Binding-site contacts:
Ligand atom C05 contacts residue LEU101 of chain 9.A at 3.9 Å (hydrophobic).
Ligand atom N07 contacts residue LEU101 of chain 9.A at 3.7 Å.
Ligand atom C28 contacts residue ALA167 of chain 9.A at 3.1 Å (hydrophobic).
Ligand atom N24 contacts residue LEU216 of chain 9.A at 3.5 Å.
Ligand atom O26 contacts residue TYR145 of chain 9.A at 3.2 Å.
Ligand atom C12 contacts residue ILE99 of chain 9.A at 3.7 Å (hydrophobic).
Ligand atom C19 contacts residue LEU182 of chain 9.A at 3.6 Å (hydrophobic).
Ligand atom O23 contacts residue LEU216 of chain 9.A at 3.7 Å.
Ligand atom C14 contacts residue SER121 of chain 9.A at 3.5 Å.
Ligand atom C22 contacts residue ILE123 of chain 9.A at 3.6 Å (hydrophobic).
Ligand atom C17 contacts residue ILE99 of chain 9.A at 3.8 Å (hydrophobic).
Ligand atom C21 contacts residue ILE123 of chain 9.A at 3.8 Å (hydrophobic).
Ligand atom C01 contacts residue THR207 of chain 9.A at 2.9 Å.
Ligand atom C18 contacts residue TYR145 of chain 9.A at 3.8 Å (hydrophobic).
Ligand atom C01 contacts residue TYR192 of chain 9.A at 2.9 Å (hydrophobic).
Ligand atom C13 contacts residue MET213 of chain 9.A at 3.4 Å (hydrophobic).
Ligand atom C18 contacts residue ILE99 of chain 9.A at 3.8 Å (hydrophobic).
Ligand atom C25 contacts residue PHE180 of chain 9.A at 3.5 Å (hydrophobic).
Ligand atom C04 contacts residue ASN211 of chain 9.A at 3.4 Å.
Ligand atom N06 contacts residue LEU101 of chain 9.A at 3.2 Å.
Ligand atom C10 contacts residue TYR191 of chain 9.A at 3.7 Å (hydrophobic).
Ligand atom C17 contacts residue LEU182 of chain 9.A at 3.7 Å (hydrophobic).
Ligand atom C14 contacts residue HIS237 of chain 9.A at 3.5 Å.
Ligand atom N08 contacts residue LEU101 of chain 9.A at 3.8 Å.
Ligand atom C28 contacts residue MET144 of chain 9.A at 3.8 Å (hydrophobic).
Ligand atom C28 contacts residue TYR143 of chain 9.A at 3.4 Å (hydrophobic).
Ligand atom C19 contacts residue TYR145 of chain 9.A at 3.2 Å (hydrophobic).
Ligand atom C09 contacts residue LEU101 of chain 9.A at 3.8 Å (hydrophobic).
Ligand atom C03 contacts residue ASN211 of chain 9.A at 3.1 Å.
Ligand atom N24 contacts residue PHE180 of chain 9.A at 3.6 Å.
Ligand atom C15 contacts residue LEU182 of chain 9.A at 3.7 Å (hydrophobic).
Ligand atom C22 contacts residue ILE99 of chain 9.A at 3.9 Å (hydrophobic).
Ligand atom C28 contacts residue TYR145 of chain 9.A at 3.3 Å (hydrophobic).
Ligand atom C09 contacts residue TYR191 of chain 9.A at 3.6 Å (hydrophobic).
Ligand atom O16 contacts residue ILE99 of chain 9.A at 3.6 Å.
Ligand atom C15 contacts residue ILE123 of chain 9.A at 3.6 Å (hydrophobic).
Ligand atom C27 contacts residue PHE180 of chain 9.A at 3.2 Å (hydrophobic).
Ligand atom O26 contacts residue PHE180 of chain 9.A at 3.7 Å.
Ligand atom C04 contacts residue MET213 of chain 9.A at 3.9 Å (hydrophobic).
Ligand atom C18 contacts residue LEU182 of chain 9.A at 3.2 Å (hydrophobic).

The small molecule below binds the protein below.
Small molecule (SMILES): CCOc1noc2cc(OCCC3CCN(c4ccc(C)nn4)CC3)ccc12

Sequence of chain 9.A:
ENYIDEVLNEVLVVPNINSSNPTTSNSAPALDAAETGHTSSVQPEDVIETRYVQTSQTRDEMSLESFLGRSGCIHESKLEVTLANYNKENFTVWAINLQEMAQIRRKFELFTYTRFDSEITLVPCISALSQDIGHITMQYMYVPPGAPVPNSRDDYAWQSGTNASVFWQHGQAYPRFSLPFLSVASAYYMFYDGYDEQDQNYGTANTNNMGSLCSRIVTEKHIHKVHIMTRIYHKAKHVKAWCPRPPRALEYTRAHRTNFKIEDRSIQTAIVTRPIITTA